Binding-site contacts:
Ligand atom O contacts residue LYS65 of chain 1.C at 3.0 Å (salt-bridge).
Ligand atom OD2 contacts residue ARG224 of chain 1.C at 3.5 Å (salt-bridge).
Ligand atom OD2 contacts residue TYR297 of chain 1.C at 3.6 Å.
Ligand atom OD2 contacts residue LEU29 of chain 1.C at 3.8 Å.
Ligand atom OD1 contacts residue ARG224 of chain 1.C at 3.3 Å.
Ligand atom O contacts residue ARG224 of chain 1.C at 3.1 Å (salt-bridge).
Ligand atom CB contacts residue ARG224 of chain 1.C at 3.1 Å.
Ligand atom CB contacts residue SER382 of chain 1.C at 3.2 Å.
Ligand atom C contacts residue HIS349 of chain 1.C at 3.6 Å.
Ligand atom OD2 contacts residue ALA277 of chain 1.C at 3.5 Å.
Ligand atom CG contacts residue LYS294 of chain 1.C at 3.2 Å.
Ligand atom CG contacts residue ALA277 of chain 1.C at 3.5 Å (hydrophobic).
Ligand atom CG contacts residue LYS65 of chain 1.C at 3.8 Å.
Ligand atom OD2 contacts residue LYS294 of chain 1.C at 2.5 Å (salt-bridge).
Ligand atom OD2 contacts residue SER381 of chain 1.C at 2.5 Å (h-bond).
Ligand atom CG contacts residue SER381 of chain 1.C at 3.5 Å.
Ligand atom CB contacts residue TYR297 of chain 1.C at 3.2 Å (hydrophobic).
Ligand atom CA contacts residue TYR297 of chain 1.C at 3.5 Å (hydrophobic).
Ligand atom OD2 contacts residue ARG299 of chain 1.C at 3.0 Å (salt-bridge).
Ligand atom NZ contacts residue ASP346 of chain 1.C at 3.1 Å (salt-bridge).
Ligand atom N contacts residue HIS349 of chain 1.C at 3.9 Å.
Ligand atom C contacts residue ARG224 of chain 1.C at 3.5 Å.
Ligand atom N contacts residue TYR297 of chain 1.C at 2.7 Å (h-bond).
Ligand atom NZ contacts residue ASP348 of chain 1.C at 3.5 Å (salt-bridge).
Ligand atom CG contacts residue SER382 of chain 1.C at 3.4 Å.
Ligand atom OD2 contacts residue LYS42 of chain 1.C at 3.4 Å (salt-bridge).
Ligand atom O contacts residue ASP31 of chain 1.C at 3.4 Å (salt-bridge).
Ligand atom CG contacts residue ARG224 of chain 1.C at 3.7 Å.
Ligand atom OD2 contacts residue SER41 of chain 1.C at 3.4 Å (h-bond).
Ligand atom OD1 contacts residue LYS65 of chain 1.C at 3.7 Å.
Ligand atom OD2 contacts residue SER382 of chain 1.C at 2.8 Å (h-bond).
Ligand atom CB contacts residue ALA277 of chain 1.C at 3.8 Å (hydrophobic).
Ligand atom CB contacts residue LEU29 of chain 1.C at 3.7 Å (hydrophobic).
Ligand atom O contacts residue ALA329 of chain 1.C at 3.6 Å.
Ligand atom CG contacts residue LEU330 of chain 1.C at 3.7 Å (hydrophobic).
Ligand atom OD1 contacts residue LYS294 of chain 1.C at 3.4 Å (salt-bridge).
Ligand atom CE contacts residue TYR297 of chain 1.C at 3.7 Å (hydrophobic).
Ligand atom O contacts residue HIS349 of chain 1.C at 3.1 Å (h-bond).
Ligand atom OD1 contacts residue ASP31 of chain 1.C at 3.4 Å.
Ligand atom OD1 contacts residue SER41 of chain 1.C at 3.6 Å.

Sequence of chain 1.C:
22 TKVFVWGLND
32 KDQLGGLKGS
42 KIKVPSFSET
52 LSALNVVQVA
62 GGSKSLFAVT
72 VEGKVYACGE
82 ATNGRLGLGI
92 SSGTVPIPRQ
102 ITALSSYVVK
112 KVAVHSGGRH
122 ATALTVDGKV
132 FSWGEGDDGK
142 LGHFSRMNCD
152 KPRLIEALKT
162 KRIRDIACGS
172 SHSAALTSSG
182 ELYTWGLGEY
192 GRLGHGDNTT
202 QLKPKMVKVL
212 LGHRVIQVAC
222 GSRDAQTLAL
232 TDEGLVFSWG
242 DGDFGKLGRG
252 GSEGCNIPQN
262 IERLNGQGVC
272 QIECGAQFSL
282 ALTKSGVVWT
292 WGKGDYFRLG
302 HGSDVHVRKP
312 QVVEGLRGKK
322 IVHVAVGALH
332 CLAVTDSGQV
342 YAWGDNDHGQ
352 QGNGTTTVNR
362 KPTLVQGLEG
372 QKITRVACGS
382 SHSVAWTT

The protein below binds the small molecule below.
Small molecule (SMILES): NCCCC[C@H](NC(=O)[C@H](CC(=O)O)NC(=O)[C@H](CC(=O)O)NC(=O)[C@@H](N)CC(=O)O)C(=O)N[C@@H](CC(=O)O)C(=O)N[C@@H](CCC(=O)O)C(=O)N[C@H](C=O)CC(=O)O